Sequence of chain 1.A:
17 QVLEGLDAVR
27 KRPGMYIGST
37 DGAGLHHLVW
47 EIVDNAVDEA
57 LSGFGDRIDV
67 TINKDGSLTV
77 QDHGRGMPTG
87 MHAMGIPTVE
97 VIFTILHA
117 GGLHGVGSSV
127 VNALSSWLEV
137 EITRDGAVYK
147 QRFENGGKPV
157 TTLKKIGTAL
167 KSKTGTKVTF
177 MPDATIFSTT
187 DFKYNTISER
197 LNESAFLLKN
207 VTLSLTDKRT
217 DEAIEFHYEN

Binding-site contacts:
Ligand atom C28 contacts residue ARG140 of chain 1.A at 3.6 Å.
Ligand atom N3 contacts residue ALA52 of chain 1.A at 3.6 Å.
Ligand atom C28 contacts residue GLY82 of chain 1.A at 3.2 Å.
Ligand atom C12 contacts residue PRO84 of chain 1.A at 3.8 Å (hydrophobic).
Ligand atom N27 contacts residue ARG81 of chain 1.A at 3.8 Å.
Ligand atom C10 contacts residue GLU55 of chain 1.A at 3.5 Å.
Ligand atom C17 contacts residue LEU119 of chain 1.A at 3.8 Å (hydrophobic).
Ligand atom N3 contacts residue THR172 of chain 1.A at 3.9 Å.
Ligand atom C9 contacts residue GLU55 of chain 1.A at 3.8 Å.
Ligand atom C14 contacts residue MET83 of chain 1.A at 3.7 Å (hydrophobic).
Ligand atom N27 contacts residue ARG140 of chain 1.A at 3.3 Å (salt-bridge).
Ligand atom N8 contacts residue THR172 of chain 1.A at 3.8 Å.
Ligand atom C14 contacts residue GLY117 of chain 1.A at 3.9 Å.
Ligand atom O16 contacts residue PRO84 of chain 1.A at 3.5 Å.
Ligand atom C26 contacts residue ARG81 of chain 1.A at 3.5 Å.
Ligand atom S15 contacts residue MET83 of chain 1.A at 3.6 Å.
Ligand atom O5 contacts residue MET83 of chain 1.A at 3.5 Å.
Ligand atom C1 contacts residue THR172 of chain 1.A at 3.5 Å.
Ligand atom C4 contacts residue ASP78 of chain 1.A at 3.3 Å.
Ligand atom C7 contacts residue ASP78 of chain 1.A at 3.8 Å.
Ligand atom N8 contacts residue GLU55 of chain 1.A at 3.7 Å.
Ligand atom N6 contacts residue THR172 of chain 1.A at 3.7 Å.
Ligand atom C4 contacts residue THR172 of chain 1.A at 3.7 Å.
Ligand atom N25 contacts residue ARG81 of chain 1.A at 3.4 Å (salt-bridge).
Ligand atom C1 contacts residue VAL76 of chain 1.A at 3.2 Å (hydrophobic).
Ligand atom C17 contacts residue PRO84 of chain 1.A at 3.8 Å (hydrophobic).
Ligand atom C24 contacts residue ARG81 of chain 1.A at 3.5 Å.
Ligand atom C2 contacts residue ILE48 of chain 1.A at 3.6 Å (hydrophobic).
Ligand atom O5 contacts residue THR172 of chain 1.A at 3.9 Å.
Ligand atom C4 contacts residue ASN51 of chain 1.A at 3.8 Å.
Ligand atom N6 contacts residue ASP78 of chain 1.A at 2.7 Å (salt-bridge).
Ligand atom C23 contacts residue ARG81 of chain 1.A at 3.8 Å.
Ligand atom S15 contacts residue GLY117 of chain 1.A at 3.8 Å.
Ligand atom N13 contacts residue GLY118 of chain 1.A at 3.8 Å.
Ligand atom C28 contacts residue ARG81 of chain 1.A at 3.8 Å.
Ligand atom C7 contacts residue THR172 of chain 1.A at 3.9 Å.
Ligand atom N3 contacts residue ASP78 of chain 1.A at 2.8 Å (salt-bridge).
Ligand atom O5 contacts residue ASN51 of chain 1.A at 3.4 Å.
Ligand atom O21 contacts residue LEU119 of chain 1.A at 3.9 Å.
Ligand atom N13 contacts residue LEU119 of chain 1.A at 3.9 Å.

The protein below binds the small molecule below.
Small molecule (SMILES): CCNC(=O)Nc1nc2cc(-c3cncnc3)c(OC[C@@H]3CCOC3)nc2s1